Sequence of chain 1.A:
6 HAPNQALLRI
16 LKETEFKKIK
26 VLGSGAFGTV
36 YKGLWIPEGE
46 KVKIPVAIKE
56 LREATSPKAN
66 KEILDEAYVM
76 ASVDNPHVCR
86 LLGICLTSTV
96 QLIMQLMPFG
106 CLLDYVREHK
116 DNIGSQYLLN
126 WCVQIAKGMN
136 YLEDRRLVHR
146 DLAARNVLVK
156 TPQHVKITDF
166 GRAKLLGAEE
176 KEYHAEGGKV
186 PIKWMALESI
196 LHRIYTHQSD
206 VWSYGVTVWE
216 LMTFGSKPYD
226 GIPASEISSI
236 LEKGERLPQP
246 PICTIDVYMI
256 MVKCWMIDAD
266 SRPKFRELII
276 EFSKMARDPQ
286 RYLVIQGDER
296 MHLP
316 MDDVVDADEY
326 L

This protein binds this small molecule.
Small molecule (SMILES): CC(C)(O)CC(=O)NCCn1ccc2ncnc(Nc3ccc(Oc4cccc(C(F)(F)F)c4)c(Cl)c3)c21

Binding-site contacts:
Ligand atom C contacts residue GLN100 of chain 1.A at 3.4 Å.
Ligand atom F contacts residue ILE68 of chain 1.A at 3.9 Å.
Ligand atom C contacts residue MET102 of chain 1.A at 3.7 Å (hydrophobic).
Ligand atom C24 contacts residue GLY30 of chain 1.A at 3.8 Å.
Ligand atom CL contacts residue LEU97 of chain 1.A at 3.2 Å.
Ligand atom C17 contacts residue MET99 of chain 1.A at 4.0 Å (hydrophobic).
Ligand atom F1 contacts residue ILE68 of chain 1.A at 3.3 Å.
Ligand atom C18 contacts residue MET75 of chain 1.A at 3.7 Å (hydrophobic).
Ligand atom C17 contacts residue MET75 of chain 1.A at 3.7 Å (hydrophobic).
Ligand atom C18 contacts residue GLU71 of chain 1.A at 3.5 Å.
Ligand atom O2 contacts residue SER29 of chain 1.A at 3.5 Å (h-bond).
Ligand atom O2 contacts residue GLY30 of chain 1.A at 3.7 Å.
Ligand atom C12 contacts residue MET99 of chain 1.A at 3.8 Å (hydrophobic).
Ligand atom CL contacts residue MET99 of chain 1.A at 3.6 Å.
Ligand atom C11 contacts residue ALA52 of chain 1.A at 3.8 Å (hydrophobic).
Ligand atom C5 contacts residue MET102 of chain 1.A at 3.0 Å (hydrophobic).
Ligand atom C24 contacts residue VAL35 of chain 1.A at 3.8 Å (hydrophobic).
Ligand atom C2 contacts residue MET102 of chain 1.A at 3.7 Å (hydrophobic).
Ligand atom CL contacts residue ALA52 of chain 1.A at 3.4 Å.
Ligand atom C25 contacts residue LYS54 of chain 1.A at 3.4 Å.
Ligand atom C13 contacts residue MET99 of chain 1.A at 3.7 Å (hydrophobic).
Ligand atom C contacts residue ALA52 of chain 1.A at 3.4 Å (hydrophobic).
Ligand atom C11 contacts residue VAL35 of chain 1.A at 3.8 Å (hydrophobic).
Ligand atom N contacts residue MET102 of chain 1.A at 3.0 Å (h-bond).
Ligand atom C17 contacts residue LEU97 of chain 1.A at 3.6 Å (hydrophobic).
Ligand atom C18 contacts residue LEU97 of chain 1.A at 3.8 Å (hydrophobic).
Ligand atom C21 contacts residue LYS54 of chain 1.A at 3.7 Å.
Ligand atom F contacts residue GLU71 of chain 1.A at 3.4 Å.
Ligand atom O1 contacts residue MET99 of chain 1.A at 3.6 Å.
Ligand atom N contacts residue ALA52 of chain 1.A at 3.9 Å.
Ligand atom C24 contacts residue SER29 of chain 1.A at 3.6 Å.
Ligand atom C24 contacts residue GLY28 of chain 1.A at 3.7 Å.
Ligand atom O contacts residue VAL35 of chain 1.A at 3.9 Å.
Ligand atom N1 contacts residue ALA52 of chain 1.A at 3.4 Å.
Ligand atom CL contacts residue LYS54 of chain 1.A at 3.5 Å.
Ligand atom F2 contacts residue LYS54 of chain 1.A at 3.4 Å.
Ligand atom C19 contacts residue GLU71 of chain 1.A at 3.2 Å.
Ligand atom C25 contacts residue GLY30 of chain 1.A at 3.6 Å.
Ligand atom C5 contacts residue LEU27 of chain 1.A at 4.0 Å (hydrophobic).
Ligand atom O1 contacts residue LYS54 of chain 1.A at 4.0 Å.